Binding-site contacts:
Ligand atom O2 contacts residue HIS129 of chain 2.A at 3.1 Å (h-bond).
Ligand atom C3 contacts residue HIS129 of chain 2.A at 3.8 Å.
Ligand atom C1 contacts residue ASN316 of chain 2.A at 3.9 Å.
Ligand atom O4 contacts residue TRP433 of chain 2.A at 3.7 Å.
Ligand atom O3 contacts residue TRP433 of chain 2.A at 3.0 Å (h-bond).
Ligand atom C2 contacts residue GLU383 of chain 2.A at 3.1 Å.
Ligand atom O5 contacts residue TYR318 of chain 2.A at 3.2 Å (h-bond).
Ligand atom C3 contacts residue TRP433 of chain 2.A at 3.9 Å (hydrophobic).
Ligand atom C4 contacts residue GLU432 of chain 2.A at 3.6 Å.
Ligand atom O3 contacts residue TRP425 of chain 2.A at 3.8 Å.
Ligand atom C2 contacts residue HIS129 of chain 2.A at 3.9 Å.
Ligand atom C3 contacts residue GLU383 of chain 2.A at 3.3 Å.
Ligand atom O2 contacts residue ASN173 of chain 2.A at 2.8 Å (h-bond).
Ligand atom O3 contacts residue HIS129 of chain 2.A at 2.9 Å (h-bond).
Ligand atom C6 contacts residue TYR318 of chain 2.A at 3.7 Å (hydrophobic).
Ligand atom O1 contacts residue GLU383 of chain 2.A at 3.0 Å (salt-bridge).
Ligand atom C4 contacts residue TRP433 of chain 2.A at 3.8 Å (hydrophobic).
Ligand atom O6 contacts residue TRP355 of chain 2.A at 3.5 Å.
Ligand atom C5 contacts residue TYR318 of chain 2.A at 3.2 Å (hydrophobic).
Ligand atom O5 contacts residue GLU383 of chain 2.A at 3.1 Å (salt-bridge).
Ligand atom O6 contacts residue GLU432 of chain 2.A at 2.7 Å (salt-bridge).
Ligand atom C5 contacts residue TRP425 of chain 2.A at 3.9 Å (hydrophobic).
Ligand atom O2 contacts residue ASN316 of chain 2.A at 3.5 Å (h-bond).
Ligand atom C2 contacts residue ASN173 of chain 2.A at 4.0 Å.
Ligand atom O1 contacts residue TYR318 of chain 2.A at 3.6 Å.
Ligand atom C1 contacts residue GLU383 of chain 2.A at 2.5 Å.
Ligand atom C6 contacts residue PHE441 of chain 2.A at 3.8 Å (hydrophobic).
Ligand atom C1 contacts residue TYR318 of chain 2.A at 3.7 Å (hydrophobic).
Ligand atom C2 contacts residue TRP130 of chain 2.A at 3.9 Å (hydrophobic).
Ligand atom C3 contacts residue GLN26 of chain 2.A at 3.7 Å.
Ligand atom C4 contacts residue TRP425 of chain 2.A at 4.0 Å (hydrophobic).
Ligand atom O3 contacts residue GLN26 of chain 2.A at 2.6 Å (h-bond).
Ligand atom O1 contacts residue ASN316 of chain 2.A at 3.2 Å (h-bond).
Ligand atom O4 contacts residue TRP425 of chain 2.A at 3.2 Å (h-bond).
Ligand atom O2 contacts residue GLU383 of chain 2.A at 2.6 Å (salt-bridge).
Ligand atom O4 contacts residue GLU432 of chain 2.A at 2.6 Å (salt-bridge).
Ligand atom C5 contacts residue GLU383 of chain 2.A at 3.4 Å.
Ligand atom O4 contacts residue GLN26 of chain 2.A at 3.1 Å (h-bond).
Ligand atom C6 contacts residue GLU432 of chain 2.A at 3.5 Å.
Ligand atom C3 contacts residue TRP425 of chain 2.A at 3.8 Å (hydrophobic).

This protein binds this small molecule.
Small molecule (SMILES): OC[C@H]1O[C@@H](O)[C@H](O)[C@@H](O)[C@@H]1O

Sequence of chain 2.A:
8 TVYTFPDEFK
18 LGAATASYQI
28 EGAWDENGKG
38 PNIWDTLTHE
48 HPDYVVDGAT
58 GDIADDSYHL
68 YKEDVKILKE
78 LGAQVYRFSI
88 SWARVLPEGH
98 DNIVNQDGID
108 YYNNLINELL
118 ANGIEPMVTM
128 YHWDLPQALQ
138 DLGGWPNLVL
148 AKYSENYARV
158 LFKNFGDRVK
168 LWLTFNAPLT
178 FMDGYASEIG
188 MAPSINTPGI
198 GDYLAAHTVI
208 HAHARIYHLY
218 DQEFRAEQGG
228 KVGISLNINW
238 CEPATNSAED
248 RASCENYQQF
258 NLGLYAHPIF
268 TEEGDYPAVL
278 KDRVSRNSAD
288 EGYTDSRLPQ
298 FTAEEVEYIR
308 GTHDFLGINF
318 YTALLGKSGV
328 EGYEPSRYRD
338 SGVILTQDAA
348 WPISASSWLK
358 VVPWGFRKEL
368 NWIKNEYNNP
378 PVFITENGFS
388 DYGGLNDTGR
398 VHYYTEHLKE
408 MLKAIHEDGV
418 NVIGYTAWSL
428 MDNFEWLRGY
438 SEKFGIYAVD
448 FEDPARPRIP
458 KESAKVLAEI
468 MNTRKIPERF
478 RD